A small-molecule ligand and the protein it binds are described below.
Small molecule (SMILES): O=C(c1ccco1)c1c[nH]c2ccccc12

Sequence of chain 1.A:
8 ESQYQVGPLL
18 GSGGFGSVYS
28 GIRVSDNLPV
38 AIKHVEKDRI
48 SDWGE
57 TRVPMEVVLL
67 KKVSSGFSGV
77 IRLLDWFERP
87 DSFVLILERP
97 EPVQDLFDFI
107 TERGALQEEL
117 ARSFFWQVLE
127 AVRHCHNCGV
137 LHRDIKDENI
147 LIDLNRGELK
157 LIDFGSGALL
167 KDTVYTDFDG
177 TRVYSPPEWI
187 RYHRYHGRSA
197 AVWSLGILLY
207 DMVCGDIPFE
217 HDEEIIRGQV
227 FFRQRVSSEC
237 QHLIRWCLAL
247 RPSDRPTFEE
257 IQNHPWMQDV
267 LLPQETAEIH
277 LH

Binding-site contacts:
Ligand atom CAN contacts residue PHE22 of chain 1.A at 3.4 Å (hydrophobic).
Ligand atom CAK contacts residue VAL25 of chain 1.A at 4.1 Å (hydrophobic).
Ligand atom CAI contacts residue LEU17 of chain 1.A at 3.7 Å (hydrophobic).
Ligand atom CAN contacts residue ASP159 of chain 1.A at 3.7 Å.
Ligand atom CAD contacts residue VAL25 of chain 1.A at 4.1 Å (hydrophobic).
Ligand atom OAL contacts residue LYS40 of chain 1.A at 3.5 Å.
Ligand atom CAF contacts residue LEU147 of chain 1.A at 3.7 Å (hydrophobic).
Ligand atom CAG contacts residue LEU147 of chain 1.A at 3.5 Å (hydrophobic).
Ligand atom CAH contacts residue ARG95 of chain 1.A at 3.8 Å.
Ligand atom CAF contacts residue ILE158 of chain 1.A at 4.1 Å (hydrophobic).
Ligand atom CAK contacts residue ILE158 of chain 1.A at 3.8 Å (hydrophobic).
Ligand atom OAP contacts residue ILE158 of chain 1.A at 3.7 Å.
Ligand atom CAG contacts residue GLU94 of chain 1.A at 3.1 Å.
Ligand atom CAO contacts residue ILE158 of chain 1.A at 3.4 Å (hydrophobic).
Ligand atom CAM contacts residue ASP159 of chain 1.A at 3.3 Å.
Ligand atom CAD contacts residue LEU147 of chain 1.A at 3.8 Å (hydrophobic).
Ligand atom CAJ contacts residue ILE158 of chain 1.A at 3.8 Å (hydrophobic).
Ligand atom CAM contacts residue LYS40 of chain 1.A at 3.7 Å.
Ligand atom CAG contacts residue ALA38 of chain 1.A at 3.6 Å (hydrophobic).
Ligand atom CAA contacts residue ILE158 of chain 1.A at 3.8 Å (hydrophobic).
Ligand atom NAC contacts residue VAL25 of chain 1.A at 4.0 Å.
Ligand atom CAE contacts residue ALA38 of chain 1.A at 4.0 Å (hydrophobic).
Ligand atom CAF contacts residue ALA38 of chain 1.A at 3.6 Å (hydrophobic).
Ligand atom CAH contacts residue ALA38 of chain 1.A at 4.0 Å (hydrophobic).
Ligand atom CAO contacts residue VAL25 of chain 1.A at 3.9 Å (hydrophobic).
Ligand atom CAG contacts residue ARG95 of chain 1.A at 4.2 Å.
Ligand atom CAB contacts residue VAL25 of chain 1.A at 3.8 Å (hydrophobic).
Ligand atom CAD contacts residue LEU17 of chain 1.A at 4.2 Å (hydrophobic).
Ligand atom CAF contacts residue GLU94 of chain 1.A at 3.9 Å.
Ligand atom OAL contacts residue ASP159 of chain 1.A at 3.8 Å.
Ligand atom CAA contacts residue VAL25 of chain 1.A at 3.9 Å (hydrophobic).
Ligand atom CAH contacts residue LEU147 of chain 1.A at 3.5 Å (hydrophobic).
Ligand atom CAN contacts residue ILE158 of chain 1.A at 4.2 Å (hydrophobic).
Ligand atom CAE contacts residue VAL25 of chain 1.A at 4.1 Å (hydrophobic).
Ligand atom CAB contacts residue ILE158 of chain 1.A at 3.8 Å (hydrophobic).
Ligand atom CAI contacts residue LEU147 of chain 1.A at 3.6 Å (hydrophobic).
Ligand atom CAE contacts residue LEU147 of chain 1.A at 3.8 Å (hydrophobic).
Ligand atom OAP contacts residue LEU93 of chain 1.A at 3.4 Å.
Ligand atom CAH contacts residue GLU94 of chain 1.A at 4.1 Å.
Ligand atom CAM contacts residue PHE22 of chain 1.A at 3.6 Å (hydrophobic).